Binding-site contacts:
Ligand atom O7 contacts residue ARG223 of chain 1.D at 4.3 Å.
Ligand atom C7 contacts residue ARG223 of chain 1.D at 4.4 Å.
Ligand atom C4 contacts residue ARG223 of chain 1.D at 3.5 Å.
Ligand atom O6 contacts residue TRP221 of chain 1.D at 3.5 Å.
Ligand atom C5 contacts residue TRP221 of chain 1.D at 4.2 Å (hydrophobic).
Ligand atom C3 contacts residue ASN246 of chain 1.D at 3.8 Å.
Ligand atom C2 contacts residue ARG223 of chain 1.D at 3.4 Å.
Ligand atom C6 contacts residue TRP221 of chain 1.D at 4.0 Å (hydrophobic).
Ligand atom C5 contacts residue ASN246 of chain 1.D at 3.6 Å.
Ligand atom C1 contacts residue SER225 of chain 1.D at 4.0 Å.
Ligand atom C1 contacts residue ARG223 of chain 1.D at 3.2 Å.
Ligand atom O6 contacts residue ASN246 of chain 1.D at 4.4 Å.
Ligand atom C1 contacts residue TRP221 of chain 1.D at 4.3 Å (hydrophobic).
Ligand atom C8 contacts residue LYS222 of chain 1.D at 4.4 Å.
Ligand atom O7 contacts residue LEU244 of chain 1.D at 3.9 Å.
Ligand atom C7 contacts residue ASN246 of chain 1.D at 3.6 Å.
Ligand atom O7 contacts residue ARG245 of chain 1.D at 4.5 Å.
Ligand atom N2 contacts residue ASN246 of chain 1.D at 2.9 Å (h-bond).
Ligand atom O5 contacts residue ASN246 of chain 1.D at 2.3 Å (h-bond).
Ligand atom C5 contacts residue LYS222 of chain 1.D at 4.2 Å.
Ligand atom C8 contacts residue ARG223 of chain 1.D at 4.1 Å.
Ligand atom C4 contacts residue ASN246 of chain 1.D at 4.3 Å.
Ligand atom O5 contacts residue LYS222 of chain 1.D at 4.4 Å.
Ligand atom O6 contacts residue ARG223 of chain 1.D at 3.8 Å.
Ligand atom C5 contacts residue ARG223 of chain 1.D at 3.3 Å.
Ligand atom O3 contacts residue ARG223 of chain 1.D at 3.9 Å.
Ligand atom C6 contacts residue ARG223 of chain 1.D at 3.5 Å.
Ligand atom O5 contacts residue TRP221 of chain 1.D at 3.6 Å.
Ligand atom C1 contacts residue LYS222 of chain 1.D at 4.3 Å.
Ligand atom C8 contacts residue TRP221 of chain 1.D at 4.0 Å (hydrophobic).
Ligand atom C1 contacts residue ASN246 of chain 1.D at 1.4 Å.
Ligand atom O4 contacts residue ARG223 of chain 1.D at 3.3 Å (salt-bridge).
Ligand atom C3 contacts residue ARG223 of chain 1.D at 4.1 Å.
Ligand atom N2 contacts residue ARG223 of chain 1.D at 4.5 Å.
Ligand atom C8 contacts residue ASN246 of chain 1.D at 3.4 Å.
Ligand atom O5 contacts residue ARG223 of chain 1.D at 2.5 Å (salt-bridge).
Ligand atom C2 contacts residue ASN246 of chain 1.D at 2.5 Å.

This protein binds this small molecule.
Small molecule (SMILES): CC(=O)N[C@H]1[C@H](O[C@H]2[C@H](O)[C@@H](NC(C)=O)CO[C@@H]2CO)O[C@H](CO)[C@@H](O[C@@H]2O[C@H](CO)[C@@H](O)[C@H](O)[C@@H]2O)[C@@H]1O

Sequence of chain 1.D:
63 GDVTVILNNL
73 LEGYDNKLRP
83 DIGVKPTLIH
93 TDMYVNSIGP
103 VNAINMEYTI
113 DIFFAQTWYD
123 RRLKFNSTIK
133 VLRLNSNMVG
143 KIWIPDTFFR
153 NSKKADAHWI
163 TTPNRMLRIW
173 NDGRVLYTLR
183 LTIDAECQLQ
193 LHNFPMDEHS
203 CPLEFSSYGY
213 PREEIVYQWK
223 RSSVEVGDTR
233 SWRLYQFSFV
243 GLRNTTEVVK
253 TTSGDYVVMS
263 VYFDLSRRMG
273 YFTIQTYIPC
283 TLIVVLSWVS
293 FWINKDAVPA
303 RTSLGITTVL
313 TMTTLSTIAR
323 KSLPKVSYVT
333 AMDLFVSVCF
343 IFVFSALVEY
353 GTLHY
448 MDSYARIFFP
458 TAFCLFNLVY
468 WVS